Sequence of chain 1.A:
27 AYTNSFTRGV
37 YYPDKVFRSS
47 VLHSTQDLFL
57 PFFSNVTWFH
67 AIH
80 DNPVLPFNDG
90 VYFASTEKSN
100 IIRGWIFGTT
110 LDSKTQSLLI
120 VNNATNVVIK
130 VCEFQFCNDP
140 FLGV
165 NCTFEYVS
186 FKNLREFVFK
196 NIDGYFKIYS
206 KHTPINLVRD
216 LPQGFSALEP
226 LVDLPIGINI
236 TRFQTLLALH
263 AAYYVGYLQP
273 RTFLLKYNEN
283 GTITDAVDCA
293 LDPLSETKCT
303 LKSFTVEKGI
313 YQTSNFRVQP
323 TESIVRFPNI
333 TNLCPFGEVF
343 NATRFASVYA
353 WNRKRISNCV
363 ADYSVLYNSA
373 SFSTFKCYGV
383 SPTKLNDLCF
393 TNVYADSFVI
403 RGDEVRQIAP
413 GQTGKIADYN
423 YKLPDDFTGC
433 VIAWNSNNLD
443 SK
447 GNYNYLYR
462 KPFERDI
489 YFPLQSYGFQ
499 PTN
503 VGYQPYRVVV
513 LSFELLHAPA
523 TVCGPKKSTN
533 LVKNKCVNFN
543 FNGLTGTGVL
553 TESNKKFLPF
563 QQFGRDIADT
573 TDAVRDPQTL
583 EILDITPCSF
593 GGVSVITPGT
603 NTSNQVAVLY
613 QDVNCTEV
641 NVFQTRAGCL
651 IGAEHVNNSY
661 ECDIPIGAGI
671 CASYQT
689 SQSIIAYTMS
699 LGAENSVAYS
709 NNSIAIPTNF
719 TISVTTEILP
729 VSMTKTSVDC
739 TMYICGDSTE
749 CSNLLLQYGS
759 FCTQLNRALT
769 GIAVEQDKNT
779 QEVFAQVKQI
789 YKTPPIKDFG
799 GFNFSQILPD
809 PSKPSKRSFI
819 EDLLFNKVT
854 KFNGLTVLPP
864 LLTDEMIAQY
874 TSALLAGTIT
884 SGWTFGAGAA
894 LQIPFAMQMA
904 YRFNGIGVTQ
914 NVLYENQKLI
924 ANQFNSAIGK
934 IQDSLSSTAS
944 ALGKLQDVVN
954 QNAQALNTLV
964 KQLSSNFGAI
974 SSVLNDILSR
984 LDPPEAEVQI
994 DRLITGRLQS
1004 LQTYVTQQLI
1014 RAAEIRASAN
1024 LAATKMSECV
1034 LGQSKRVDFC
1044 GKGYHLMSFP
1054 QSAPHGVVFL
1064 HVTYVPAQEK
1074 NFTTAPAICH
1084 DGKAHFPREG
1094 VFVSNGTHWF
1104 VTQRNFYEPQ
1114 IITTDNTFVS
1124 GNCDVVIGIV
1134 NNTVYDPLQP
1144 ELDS

The small molecule below binds the protein below.
Small molecule (SMILES): CC(=O)N[C@@H]1[C@@H](O)[C@H](O)[C@@H](CO)O[C@H]1O

Binding-site contacts:
Ligand atom O7 contacts residue GLU132 of chain 1.A at 4.5 Å.
Ligand atom C1 contacts residue ASN165 of chain 1.A at 3.5 Å.
Ligand atom O5 contacts residue ASN165 of chain 1.A at 4.5 Å.